Sequence of chain 1.B:
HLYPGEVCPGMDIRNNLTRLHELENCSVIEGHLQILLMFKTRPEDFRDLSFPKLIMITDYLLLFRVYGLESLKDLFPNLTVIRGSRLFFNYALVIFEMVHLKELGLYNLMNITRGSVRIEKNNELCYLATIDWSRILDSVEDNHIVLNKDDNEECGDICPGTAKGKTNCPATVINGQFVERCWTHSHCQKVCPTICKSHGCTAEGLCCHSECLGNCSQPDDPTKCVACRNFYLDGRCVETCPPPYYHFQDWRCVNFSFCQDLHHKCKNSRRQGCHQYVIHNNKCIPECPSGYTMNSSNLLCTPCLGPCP

This protein binds this small molecule.
Small molecule (SMILES): CC(=O)N[C@@H]1[C@@H](O)[C@H](O)[C@@H](CO)O[C@H]1O

Binding-site contacts:
Ligand atom N2 contacts residue LYS190 of chain 1.B at 3.2 Å (salt-bridge).
Ligand atom C2 contacts residue ASN215 of chain 1.B at 2.5 Å.
Ligand atom C8 contacts residue ALA203 of chain 1.B at 3.7 Å (hydrophobic).
Ligand atom O5 contacts residue CYS216 of chain 1.B at 4.3 Å.
Ligand atom O5 contacts residue ASN215 of chain 1.B at 2.3 Å (h-bond).
Ligand atom O7 contacts residue ASN108 of chain 1.B at 3.3 Å (h-bond).
Ligand atom C1 contacts residue VAL226 of chain 1.B at 4.3 Å (hydrophobic).
Ligand atom C3 contacts residue ASN215 of chain 1.B at 3.8 Å.
Ligand atom O7 contacts residue LYS190 of chain 1.B at 4.1 Å.
Ligand atom C2 contacts residue ASN108 of chain 1.B at 4.5 Å.
Ligand atom C2 contacts residue LYS190 of chain 1.B at 4.4 Å.
Ligand atom O5 contacts residue VAL226 of chain 1.B at 3.7 Å.
Ligand atom O7 contacts residue ASN215 of chain 1.B at 4.5 Å.
Ligand atom C7 contacts residue ASN215 of chain 1.B at 4.1 Å.
Ligand atom C7 contacts residue LYS190 of chain 1.B at 3.4 Å.
Ligand atom C5 contacts residue ASN215 of chain 1.B at 3.6 Å.
Ligand atom O6 contacts residue SER217 of chain 1.B at 4.2 Å.
Ligand atom N2 contacts residue ASN215 of chain 1.B at 3.0 Å (h-bond).
Ligand atom C1 contacts residue CYS216 of chain 1.B at 4.2 Å (hydrophobic).
Ligand atom C7 contacts residue ASN108 of chain 1.B at 4.3 Å.
Ligand atom C1 contacts residue ASN215 of chain 1.B at 1.4 Å.
Ligand atom C4 contacts residue ASN215 of chain 1.B at 4.2 Å.
Ligand atom C8 contacts residue LYS190 of chain 1.B at 3.5 Å.